Sequence of chain 6.E:
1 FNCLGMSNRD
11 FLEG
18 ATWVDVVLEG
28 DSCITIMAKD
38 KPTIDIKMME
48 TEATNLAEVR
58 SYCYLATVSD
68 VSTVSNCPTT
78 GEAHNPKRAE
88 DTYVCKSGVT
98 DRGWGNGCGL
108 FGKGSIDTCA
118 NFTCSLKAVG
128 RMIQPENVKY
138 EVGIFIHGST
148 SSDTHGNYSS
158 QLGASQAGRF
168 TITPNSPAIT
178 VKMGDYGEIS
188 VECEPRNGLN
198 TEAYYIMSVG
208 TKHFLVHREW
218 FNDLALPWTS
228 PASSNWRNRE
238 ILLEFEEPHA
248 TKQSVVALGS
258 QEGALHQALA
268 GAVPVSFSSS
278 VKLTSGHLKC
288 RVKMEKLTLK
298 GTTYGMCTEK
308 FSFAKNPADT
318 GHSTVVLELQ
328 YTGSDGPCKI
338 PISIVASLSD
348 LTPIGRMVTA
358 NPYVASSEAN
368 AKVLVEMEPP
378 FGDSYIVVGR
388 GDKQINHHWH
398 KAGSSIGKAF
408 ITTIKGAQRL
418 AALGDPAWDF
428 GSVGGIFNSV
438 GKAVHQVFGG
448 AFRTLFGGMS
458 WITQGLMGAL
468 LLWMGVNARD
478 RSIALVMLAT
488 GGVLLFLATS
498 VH

A protein and the small-molecule ligand that binds it are described below.
Small molecule (SMILES): CC(=O)N[C@@H]1[C@@H](O)[C@H](O)[C@@H](CO)O[C@H]1O

Binding-site contacts:
Ligand atom C7 contacts residue ASN154 of chain 6.E at 3.3 Å.
Ligand atom C4 contacts residue ASN154 of chain 6.E at 4.2 Å.
Ligand atom C8 contacts residue ASN154 of chain 6.E at 3.7 Å.
Ligand atom C3 contacts residue ASN154 of chain 6.E at 3.8 Å.
Ligand atom C1 contacts residue SER156 of chain 6.E at 4.0 Å.
Ligand atom N2 contacts residue ASN154 of chain 6.E at 2.8 Å (h-bond).
Ligand atom O5 contacts residue ASN154 of chain 6.E at 2.4 Å (h-bond).
Ligand atom C1 contacts residue SER157 of chain 6.E at 4.3 Å.
Ligand atom C2 contacts residue ASN154 of chain 6.E at 2.5 Å.
Ligand atom O6 contacts residue SER157 of chain 6.E at 4.2 Å.
Ligand atom C5 contacts residue ASN154 of chain 6.E at 3.6 Å.
Ligand atom O7 contacts residue ASN154 of chain 6.E at 3.5 Å (h-bond).
Ligand atom C1 contacts residue ASN154 of chain 6.E at 1.4 Å.
Ligand atom O5 contacts residue SER157 of chain 6.E at 4.0 Å.